This small molecule binds to this protein.
Small molecule (SMILES): CC(=O)N[C@@H]1[C@@H](O)[C@H](O)[C@@H](CO)O[C@H]1O

Sequence of chain 1.A:
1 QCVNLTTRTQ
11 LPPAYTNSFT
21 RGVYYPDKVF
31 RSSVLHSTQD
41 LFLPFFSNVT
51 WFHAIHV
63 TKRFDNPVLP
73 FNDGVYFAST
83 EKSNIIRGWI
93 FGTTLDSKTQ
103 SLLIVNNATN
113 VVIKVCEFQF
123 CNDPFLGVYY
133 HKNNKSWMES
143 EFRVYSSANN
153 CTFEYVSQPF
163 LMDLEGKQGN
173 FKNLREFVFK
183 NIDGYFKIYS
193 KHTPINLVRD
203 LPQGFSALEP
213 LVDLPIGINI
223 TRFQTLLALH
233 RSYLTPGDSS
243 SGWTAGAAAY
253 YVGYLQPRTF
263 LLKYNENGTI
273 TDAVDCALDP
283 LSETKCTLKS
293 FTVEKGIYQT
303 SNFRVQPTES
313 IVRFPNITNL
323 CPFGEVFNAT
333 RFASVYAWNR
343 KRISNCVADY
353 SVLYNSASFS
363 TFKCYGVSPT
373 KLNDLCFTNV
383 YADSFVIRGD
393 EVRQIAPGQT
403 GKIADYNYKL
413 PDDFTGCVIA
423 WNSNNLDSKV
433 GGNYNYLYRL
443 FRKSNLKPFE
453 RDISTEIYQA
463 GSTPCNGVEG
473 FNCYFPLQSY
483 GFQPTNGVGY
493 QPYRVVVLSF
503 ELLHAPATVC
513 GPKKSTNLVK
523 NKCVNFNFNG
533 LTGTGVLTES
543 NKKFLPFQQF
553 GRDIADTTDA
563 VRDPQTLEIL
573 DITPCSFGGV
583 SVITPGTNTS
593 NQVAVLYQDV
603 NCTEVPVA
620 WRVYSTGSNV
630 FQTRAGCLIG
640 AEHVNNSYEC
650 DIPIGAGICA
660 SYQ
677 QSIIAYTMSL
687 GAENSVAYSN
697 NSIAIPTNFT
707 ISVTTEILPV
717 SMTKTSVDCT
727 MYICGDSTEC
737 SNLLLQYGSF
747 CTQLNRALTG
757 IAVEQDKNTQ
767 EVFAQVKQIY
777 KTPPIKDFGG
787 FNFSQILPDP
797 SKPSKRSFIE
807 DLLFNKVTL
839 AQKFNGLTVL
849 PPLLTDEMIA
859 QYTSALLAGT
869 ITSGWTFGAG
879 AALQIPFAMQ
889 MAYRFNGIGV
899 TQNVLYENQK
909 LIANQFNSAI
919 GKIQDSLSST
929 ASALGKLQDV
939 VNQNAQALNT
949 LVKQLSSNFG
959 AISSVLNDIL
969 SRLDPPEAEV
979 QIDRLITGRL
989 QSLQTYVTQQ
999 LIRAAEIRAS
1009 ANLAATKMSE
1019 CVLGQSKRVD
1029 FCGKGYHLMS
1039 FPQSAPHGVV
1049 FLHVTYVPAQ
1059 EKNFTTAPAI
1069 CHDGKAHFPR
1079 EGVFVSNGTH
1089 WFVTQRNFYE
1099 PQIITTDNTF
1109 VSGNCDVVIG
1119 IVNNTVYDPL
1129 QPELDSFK

Binding-site contacts:
Ligand atom O5 contacts residue ASP783 of chain 1.B at 4.0 Å.
Ligand atom C3 contacts residue ASN696 of chain 1.A at 3.8 Å.
Ligand atom C5 contacts residue ASN696 of chain 1.A at 3.7 Å.
Ligand atom C4 contacts residue ASN696 of chain 1.A at 4.2 Å.
Ligand atom C8 contacts residue GLY1118 of chain 1.A at 3.9 Å.
Ligand atom C2 contacts residue ASN696 of chain 1.A at 2.4 Å.
Ligand atom C1 contacts residue ASN696 of chain 1.A at 1.4 Å.
Ligand atom O7 contacts residue ILE1117 of chain 1.A at 4.1 Å.
Ligand atom O7 contacts residue ASN696 of chain 1.A at 3.4 Å (h-bond).
Ligand atom C8 contacts residue ASN696 of chain 1.A at 4.3 Å.
Ligand atom N2 contacts residue ASN696 of chain 1.A at 2.9 Å (h-bond).
Ligand atom O5 contacts residue ASN696 of chain 1.A at 2.4 Å (h-bond).
Ligand atom C7 contacts residue ASN696 of chain 1.A at 3.4 Å.
Ligand atom C1 contacts residue ASP783 of chain 1.B at 4.4 Å.

Sequence of chain 1.B:
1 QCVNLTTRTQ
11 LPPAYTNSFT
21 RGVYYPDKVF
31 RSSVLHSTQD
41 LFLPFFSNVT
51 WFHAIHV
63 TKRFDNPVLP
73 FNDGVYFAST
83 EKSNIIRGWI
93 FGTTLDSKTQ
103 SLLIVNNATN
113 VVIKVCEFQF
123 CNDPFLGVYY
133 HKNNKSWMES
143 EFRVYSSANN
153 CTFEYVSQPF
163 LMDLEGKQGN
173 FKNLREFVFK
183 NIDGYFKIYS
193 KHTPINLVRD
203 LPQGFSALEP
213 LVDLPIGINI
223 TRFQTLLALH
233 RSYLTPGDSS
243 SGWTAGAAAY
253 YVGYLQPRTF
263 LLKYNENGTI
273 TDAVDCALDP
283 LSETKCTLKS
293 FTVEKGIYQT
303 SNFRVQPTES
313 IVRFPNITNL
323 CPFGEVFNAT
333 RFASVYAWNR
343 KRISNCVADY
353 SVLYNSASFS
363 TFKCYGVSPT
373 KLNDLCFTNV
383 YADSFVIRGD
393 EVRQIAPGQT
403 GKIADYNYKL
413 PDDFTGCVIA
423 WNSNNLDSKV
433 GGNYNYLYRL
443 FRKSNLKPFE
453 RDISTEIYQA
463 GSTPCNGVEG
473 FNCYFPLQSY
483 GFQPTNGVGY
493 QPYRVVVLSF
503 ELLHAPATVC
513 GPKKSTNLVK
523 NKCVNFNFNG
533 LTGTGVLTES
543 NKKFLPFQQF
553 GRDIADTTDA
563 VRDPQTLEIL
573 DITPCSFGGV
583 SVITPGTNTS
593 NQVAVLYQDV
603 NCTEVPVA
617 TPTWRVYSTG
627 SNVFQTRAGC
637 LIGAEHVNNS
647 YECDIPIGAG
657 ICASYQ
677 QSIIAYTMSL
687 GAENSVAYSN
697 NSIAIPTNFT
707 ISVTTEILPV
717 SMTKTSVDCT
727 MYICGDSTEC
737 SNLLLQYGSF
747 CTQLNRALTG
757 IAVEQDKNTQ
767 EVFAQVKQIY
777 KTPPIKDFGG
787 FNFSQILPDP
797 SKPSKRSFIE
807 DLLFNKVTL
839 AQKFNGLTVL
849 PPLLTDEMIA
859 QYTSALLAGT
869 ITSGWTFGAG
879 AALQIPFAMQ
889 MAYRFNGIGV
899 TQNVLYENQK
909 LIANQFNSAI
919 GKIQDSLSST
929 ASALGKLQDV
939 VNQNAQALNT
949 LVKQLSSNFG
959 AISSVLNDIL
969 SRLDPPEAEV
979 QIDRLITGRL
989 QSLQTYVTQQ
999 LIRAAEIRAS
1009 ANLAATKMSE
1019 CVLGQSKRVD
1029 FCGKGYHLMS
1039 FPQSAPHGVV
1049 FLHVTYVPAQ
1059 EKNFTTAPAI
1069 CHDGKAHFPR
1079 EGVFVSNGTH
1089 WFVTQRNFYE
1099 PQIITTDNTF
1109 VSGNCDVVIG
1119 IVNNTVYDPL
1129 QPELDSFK